Binding-site contacts:
Ligand atom C3 contacts residue ASN1134 of chain 1.C at 3.8 Å.
Ligand atom C4 contacts residue ASN1134 of chain 1.C at 4.2 Å.
Ligand atom N2 contacts residue ASN1134 of chain 1.C at 2.9 Å (h-bond).
Ligand atom C7 contacts residue ASN1134 of chain 1.C at 3.2 Å.
Ligand atom O7 contacts residue ASN1134 of chain 1.C at 3.1 Å (h-bond).
Ligand atom C8 contacts residue ASN1134 of chain 1.C at 4.4 Å.
Ligand atom C5 contacts residue ASN1134 of chain 1.C at 3.7 Å.
Ligand atom C2 contacts residue ASN1134 of chain 1.C at 2.5 Å.
Ligand atom O5 contacts residue ASN1134 of chain 1.C at 2.4 Å (h-bond).
Ligand atom C8 contacts residue ILE1132 of chain 1.C at 3.7 Å (hydrophobic).
Ligand atom C1 contacts residue ASN1134 of chain 1.C at 1.4 Å.

The protein below binds the small molecule below.
Small molecule (SMILES): CC(=O)N[C@@H]1[C@@H](O)[C@H](O)[C@@H](CO)O[C@H]1O

Sequence of chain 1.C:
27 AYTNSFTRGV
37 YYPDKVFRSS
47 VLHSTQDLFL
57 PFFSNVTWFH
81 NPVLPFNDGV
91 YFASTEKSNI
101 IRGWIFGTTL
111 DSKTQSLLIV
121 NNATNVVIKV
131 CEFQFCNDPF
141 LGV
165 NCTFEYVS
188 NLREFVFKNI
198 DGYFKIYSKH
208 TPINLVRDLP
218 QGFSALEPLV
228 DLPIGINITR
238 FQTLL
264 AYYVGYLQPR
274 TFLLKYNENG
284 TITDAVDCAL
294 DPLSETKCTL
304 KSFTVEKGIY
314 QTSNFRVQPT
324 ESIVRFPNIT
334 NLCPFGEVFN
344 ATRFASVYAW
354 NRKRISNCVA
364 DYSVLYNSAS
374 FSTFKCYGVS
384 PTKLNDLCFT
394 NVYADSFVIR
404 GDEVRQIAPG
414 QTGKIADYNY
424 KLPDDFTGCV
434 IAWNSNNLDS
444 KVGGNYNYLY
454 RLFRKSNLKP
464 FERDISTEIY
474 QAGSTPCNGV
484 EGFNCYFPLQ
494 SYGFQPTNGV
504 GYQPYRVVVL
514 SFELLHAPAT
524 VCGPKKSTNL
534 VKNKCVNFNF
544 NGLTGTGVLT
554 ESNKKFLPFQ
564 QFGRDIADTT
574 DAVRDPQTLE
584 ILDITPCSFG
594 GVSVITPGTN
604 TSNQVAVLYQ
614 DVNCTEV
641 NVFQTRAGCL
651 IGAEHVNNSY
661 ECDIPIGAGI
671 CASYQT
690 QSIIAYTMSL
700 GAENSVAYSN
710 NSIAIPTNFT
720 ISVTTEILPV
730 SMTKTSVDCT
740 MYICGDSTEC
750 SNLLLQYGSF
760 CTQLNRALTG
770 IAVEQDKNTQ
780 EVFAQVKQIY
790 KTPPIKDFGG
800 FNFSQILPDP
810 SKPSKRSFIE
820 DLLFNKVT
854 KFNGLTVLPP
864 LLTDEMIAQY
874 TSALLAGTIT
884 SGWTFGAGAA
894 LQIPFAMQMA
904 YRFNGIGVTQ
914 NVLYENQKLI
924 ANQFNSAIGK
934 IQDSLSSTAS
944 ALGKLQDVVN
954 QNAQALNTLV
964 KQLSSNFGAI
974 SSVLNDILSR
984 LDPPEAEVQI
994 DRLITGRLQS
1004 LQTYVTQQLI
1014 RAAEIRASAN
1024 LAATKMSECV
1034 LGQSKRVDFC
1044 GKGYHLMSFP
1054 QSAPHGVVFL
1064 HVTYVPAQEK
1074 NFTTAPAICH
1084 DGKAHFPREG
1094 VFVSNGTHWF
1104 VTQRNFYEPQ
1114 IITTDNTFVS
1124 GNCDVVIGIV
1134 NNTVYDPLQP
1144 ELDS